Binding-site contacts:
Ligand atom C contacts residue ILE77 of chain 1.B at 4.3 Å (hydrophobic).
Ligand atom OD1 contacts residue GLU74 of chain 1.B at 3.8 Å.
Ligand atom CB contacts residue GLU74 of chain 1.B at 3.4 Å.
Ligand atom O contacts residue ILE77 of chain 1.B at 3.5 Å.
Ligand atom CG contacts residue ILE77 of chain 1.B at 4.0 Å (hydrophobic).
Ligand atom CZ2 contacts residue ARG179 of chain 1.B at 3.9 Å.
Ligand atom CD2 contacts residue ILE77 of chain 1.B at 3.5 Å (hydrophobic).
Ligand atom CE3 contacts residue ILE77 of chain 1.B at 3.7 Å (hydrophobic).
Ligand atom NE1 contacts residue ILE77 of chain 1.B at 4.1 Å.
Ligand atom OD1 contacts residue HIC75 of chain 1.B at 3.6 Å.
Ligand atom CA contacts residue ILE77 of chain 1.B at 4.2 Å (hydrophobic).
Ligand atom CE2 contacts residue ILE77 of chain 1.B at 3.6 Å (hydrophobic).
Ligand atom CG contacts residue GLU74 of chain 1.B at 3.9 Å.
Ligand atom CZ3 contacts residue PRO114 of chain 1.B at 3.6 Å (hydrophobic).
Ligand atom CZ3 contacts residue ILE77 of chain 1.B at 4.0 Å (hydrophobic).
Ligand atom CH2 contacts residue PRO114 of chain 1.B at 4.1 Å (hydrophobic).
Ligand atom CH2 contacts residue ILE77 of chain 1.B at 4.0 Å (hydrophobic).
Ligand atom NE1 contacts residue ASP181 of chain 1.B at 3.5 Å (salt-bridge).
Ligand atom CD contacts residue HIC75 of chain 1.B at 4.5 Å.
Ligand atom CH2 contacts residue ARG179 of chain 1.B at 4.3 Å.
Ligand atom CB contacts residue GLU74 of chain 1.B at 4.2 Å.
Ligand atom CZ2 contacts residue ASP181 of chain 1.B at 4.4 Å.
Ligand atom CA contacts residue THR79 of chain 1.B at 4.3 Å.
Ligand atom CE3 contacts residue PRO114 of chain 1.B at 4.0 Å (hydrophobic).
Ligand atom CH2 contacts residue LEU112 of chain 1.B at 4.0 Å (hydrophobic).
Ligand atom CB contacts residue THR79 of chain 1.B at 3.6 Å.
Ligand atom CZ2 contacts residue ILE77 of chain 1.B at 3.9 Å (hydrophobic).
Ligand atom CG contacts residue HIC75 of chain 1.B at 3.9 Å.
Ligand atom O contacts residue THR79 of chain 1.B at 4.2 Å.
Ligand atom CD1 contacts residue ILE77 of chain 1.B at 4.3 Å (hydrophobic).
Ligand atom CE2 contacts residue ASP181 of chain 1.B at 4.3 Å.

A small-molecule ligand and the protein it binds are described below.
Small molecule (SMILES): C[C@@H]1NC(=O)[C@H](C[C@@](C)(O)CO)NC(=O)[C@@H]2CC3=C(N=C4C=CC=CC43)SC[C@H](NC(=O)[C@@H]([C@H](C)O)NC1=O)C(=O)N1C[C@H](O)C[C@H]1C(=O)N[C@@H](C)C(=O)N2

Sequence of chain 1.B:
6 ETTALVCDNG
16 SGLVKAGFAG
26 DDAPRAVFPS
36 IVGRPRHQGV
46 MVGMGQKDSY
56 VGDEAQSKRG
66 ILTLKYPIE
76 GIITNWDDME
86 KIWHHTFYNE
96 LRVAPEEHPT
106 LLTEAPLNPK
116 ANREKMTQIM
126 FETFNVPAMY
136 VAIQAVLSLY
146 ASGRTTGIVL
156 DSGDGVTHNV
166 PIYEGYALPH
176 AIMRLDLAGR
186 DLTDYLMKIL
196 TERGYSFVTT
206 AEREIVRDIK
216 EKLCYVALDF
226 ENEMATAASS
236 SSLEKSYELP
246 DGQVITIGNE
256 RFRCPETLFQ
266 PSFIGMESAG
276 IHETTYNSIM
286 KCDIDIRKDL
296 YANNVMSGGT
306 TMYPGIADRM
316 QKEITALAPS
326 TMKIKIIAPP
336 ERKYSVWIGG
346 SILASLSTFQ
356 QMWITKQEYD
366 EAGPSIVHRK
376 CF